This protein binds this small molecule.
Small molecule (SMILES): CC(=O)N[C@@H]1[C@@H](O)[C@H](O)[C@@H](CO)O[C@H]1O

Sequence of chain 2.A:
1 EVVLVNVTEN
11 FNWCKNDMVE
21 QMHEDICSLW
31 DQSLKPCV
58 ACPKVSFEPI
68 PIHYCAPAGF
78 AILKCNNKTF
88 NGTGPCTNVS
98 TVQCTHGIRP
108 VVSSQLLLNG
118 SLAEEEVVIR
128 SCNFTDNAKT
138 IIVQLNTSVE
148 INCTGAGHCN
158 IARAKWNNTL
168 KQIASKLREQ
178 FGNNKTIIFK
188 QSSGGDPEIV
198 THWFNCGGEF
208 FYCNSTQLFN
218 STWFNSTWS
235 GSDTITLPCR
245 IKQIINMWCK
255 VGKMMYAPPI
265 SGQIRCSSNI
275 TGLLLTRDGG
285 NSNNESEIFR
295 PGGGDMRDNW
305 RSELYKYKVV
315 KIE

Binding-site contacts:
Ligand atom O4 contacts residue TRP225 of chain 2.A at 4.4 Å.
Ligand atom C5 contacts residue TRP220 of chain 2.A at 4.4 Å (hydrophobic).
Ligand atom C5 contacts residue TRP225 of chain 2.A at 3.6 Å (hydrophobic).
Ligand atom C2 contacts residue ASN164 of chain 2.A at 2.4 Å.
Ligand atom C7 contacts residue ASN164 of chain 2.A at 3.2 Å.
Ligand atom C1 contacts residue TRP220 of chain 2.A at 4.5 Å (hydrophobic).
Ligand atom N2 contacts residue ASN164 of chain 2.A at 2.8 Å (h-bond).
Ligand atom C5 contacts residue ASN164 of chain 2.A at 3.6 Å.
Ligand atom C6 contacts residue TRP220 of chain 2.A at 4.0 Å (hydrophobic).
Ligand atom C8 contacts residue ASN164 of chain 2.A at 3.7 Å.
Ligand atom O5 contacts residue TRP225 of chain 2.A at 4.4 Å.
Ligand atom C6 contacts residue TRP225 of chain 2.A at 3.8 Å (hydrophobic).
Ligand atom O7 contacts residue ASN164 of chain 2.A at 3.9 Å.
Ligand atom C4 contacts residue ASN164 of chain 2.A at 4.2 Å.
Ligand atom O5 contacts residue TRP220 of chain 2.A at 4.0 Å.
Ligand atom O5 contacts residue ASN164 of chain 2.A at 2.3 Å (h-bond).
Ligand atom C1 contacts residue ASN164 of chain 2.A at 1.4 Å.
Ligand atom C3 contacts residue ASN164 of chain 2.A at 3.7 Å.
Ligand atom O7 contacts residue ARG160 of chain 2.A at 3.7 Å.